Binding-site contacts:
Ligand atom CH contacts residue CYS44 of chain 2.A at 4.4 Å (hydrophobic).
Ligand atom BR contacts residue GLY22 of chain 2.A at 3.5 Å.
Ligand atom CE1 contacts residue CYS28 of chain 2.A at 3.6 Å (hydrophobic).
Ligand atom CZ contacts residue IPA1 of chain 2.C at 4.0 Å.
Ligand atom CD1 contacts residue TYR21 of chain 2.A at 3.8 Å (hydrophobic).
Ligand atom CH contacts residue LEU5 of chain 2.A at 4.3 Å (hydrophobic).
Ligand atom CR contacts residue VAL92 of chain 2.A at 4.4 Å (hydrophobic).
Ligand atom BR contacts residue GLY29 of chain 2.A at 2.7 Å.
Ligand atom CE1 contacts residue TYR21 of chain 2.A at 3.0 Å (hydrophobic).
Ligand atom CZ contacts residue TYR21 of chain 2.A at 4.0 Å (hydrophobic).
Ligand atom CZ contacts residue CYS28 of chain 2.A at 4.1 Å (hydrophobic).
Ligand atom O contacts residue HIS47 of chain 2.A at 2.8 Å (h-bond).
Ligand atom BR contacts residue IPA1 of chain 2.C at 3.8 Å.
Ligand atom BR contacts residue VAL30 of chain 2.A at 4.1 Å.
Ligand atom CD2 contacts residue GLY29 of chain 2.A at 3.9 Å.
Ligand atom CE2 contacts residue GLY29 of chain 2.A at 3.3 Å.
Ligand atom CE2 contacts residue LEU2 of chain 2.A at 4.3 Å (hydrophobic).
Ligand atom CD2 contacts residue HIS47 of chain 2.A at 4.1 Å.
Ligand atom CD1 contacts residue GLY29 of chain 2.A at 3.4 Å.
Ligand atom CG contacts residue HIS47 of chain 2.A at 3.8 Å.
Ligand atom CD1 contacts residue CYS28 of chain 2.A at 3.8 Å (hydrophobic).
Ligand atom CD2 contacts residue LEU5 of chain 2.A at 4.1 Å (hydrophobic).
Ligand atom CG contacts residue LEU5 of chain 2.A at 4.2 Å (hydrophobic).
Ligand atom CE1 contacts residue IPA1 of chain 2.C at 3.9 Å.
Ligand atom CZ contacts residue GLY29 of chain 2.A at 2.9 Å.
Ligand atom CG contacts residue CYS28 of chain 2.A at 4.5 Å (hydrophobic).
Ligand atom CH contacts residue HIS47 of chain 2.A at 1.4 Å.
Ligand atom CR contacts residue CYS44 of chain 2.A at 4.2 Å (hydrophobic).
Ligand atom CR contacts residue LEU5 of chain 2.A at 4.2 Å (hydrophobic).
Ligand atom O contacts residue VAL92 of chain 2.A at 3.2 Å.
Ligand atom BR contacts residue TYR21 of chain 2.A at 4.1 Å.
Ligand atom O contacts residue CYS44 of chain 2.A at 3.4 Å (h-bond).
Ligand atom CG contacts residue GLY29 of chain 2.A at 3.9 Å.
Ligand atom CE1 contacts residue GLY29 of chain 2.A at 2.9 Å.
Ligand atom CE1 contacts residue GLY22 of chain 2.A at 4.4 Å.
Ligand atom CR contacts residue HIS47 of chain 2.A at 2.4 Å.
Ligand atom CD1 contacts residue CYS44 of chain 2.A at 4.1 Å (hydrophobic).
Ligand atom BR contacts residue CYS28 of chain 2.A at 4.5 Å.
Ligand atom CH contacts residue LYS48 of chain 2.A at 4.5 Å.

Sequence of chain 2.A:
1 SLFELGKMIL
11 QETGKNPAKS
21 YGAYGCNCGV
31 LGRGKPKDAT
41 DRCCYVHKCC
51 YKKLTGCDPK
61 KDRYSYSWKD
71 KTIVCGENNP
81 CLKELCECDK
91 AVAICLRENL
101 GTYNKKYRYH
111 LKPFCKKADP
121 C

The small molecule below binds the protein below.
Small molecule (SMILES): O=C(CBr)c1ccc(Br)cc1